Binding-site contacts:
Ligand atom C4 contacts residue VAL81 of chain 1.A at 3.7 Å (hydrophobic).
Ligand atom C3 contacts residue PHE180 of chain 1.A at 3.5 Å (hydrophobic).
Ligand atom C17 contacts residue ALA89 of chain 1.A at 3.5 Å (hydrophobic).
Ligand atom CL18 contacts residue ALA89 of chain 1.A at 3.8 Å.
Ligand atom C5 contacts residue ARG136 of chain 1.A at 3.8 Å.
Ligand atom C5 contacts residue PHE83 of chain 1.A at 3.6 Å (hydrophobic).
Ligand atom N12 contacts residue PHE88 of chain 1.A at 3.2 Å.
Ligand atom N10 contacts residue ALA89 of chain 1.A at 3.8 Å.
Ligand atom C15 contacts residue THR134 of chain 1.A at 3.6 Å.
Ligand atom S14 contacts residue TRP156 of chain 1.A at 3.5 Å.
Ligand atom S14 contacts residue TRP101 of chain 1.A at 3.6 Å.
Ligand atom C11 contacts residue CYS126 of chain 1.A at 3.7 Å (hydrophobic).
Ligand atom F7 contacts residue ARG136 of chain 1.A at 3.1 Å.
Ligand atom C13 contacts residue TRP156 of chain 1.A at 3.5 Å (hydrophobic).
Ligand atom C13 contacts residue PHE88 of chain 1.A at 3.5 Å (hydrophobic).
Ligand atom C2 contacts residue CYS126 of chain 1.A at 3.7 Å (hydrophobic).
Ligand atom C11 contacts residue ARG136 of chain 1.A at 3.6 Å.
Ligand atom N12 contacts residue ARG136 of chain 1.A at 2.9 Å (salt-bridge).
Ligand atom C5 contacts residue HIS77 of chain 1.A at 3.5 Å.
Ligand atom C5 contacts residue VAL81 of chain 1.A at 3.7 Å (hydrophobic).
Ligand atom C9 contacts residue ALA89 of chain 1.A at 3.6 Å (hydrophobic).
Ligand atom C11 contacts residue PHE88 of chain 1.A at 3.9 Å (hydrophobic).
Ligand atom F1 contacts residue CYS126 of chain 1.A at 3.5 Å.
Ligand atom F1 contacts residue CYS181 of chain 1.A at 3.3 Å.
Ligand atom C16 contacts residue TRP101 of chain 1.A at 3.3 Å (hydrophobic).
Ligand atom F7 contacts residue ALA78 of chain 1.A at 3.3 Å.
Ligand atom C9 contacts residue ARG136 of chain 1.A at 3.8 Å.
Ligand atom S14 contacts residue THR134 of chain 1.A at 3.3 Å (h-bond).
Ligand atom C16 contacts residue ALA89 of chain 1.A at 3.7 Å (hydrophobic).
Ligand atom C8 contacts residue ARG136 of chain 1.A at 3.6 Å.
Ligand atom CL18 contacts residue TYR177 of chain 1.A at 3.4 Å.
Ligand atom C4 contacts residue PHE180 of chain 1.A at 3.6 Å (hydrophobic).
Ligand atom C6 contacts residue PHE83 of chain 1.A at 3.6 Å (hydrophobic).
Ligand atom C4 contacts residue HIS77 of chain 1.A at 3.3 Å.
Ligand atom N10 contacts residue ARG136 of chain 1.A at 2.9 Å (salt-bridge).
Ligand atom F7 contacts residue ALA89 of chain 1.A at 3.4 Å.
Ligand atom C16 contacts residue THR134 of chain 1.A at 3.8 Å.
Ligand atom N10 contacts residue CYS126 of chain 1.A at 3.5 Å (h-bond).
Ligand atom C9 contacts residue CYS126 of chain 1.A at 3.8 Å (hydrophobic).
Ligand atom C6 contacts residue ARG136 of chain 1.A at 3.2 Å.

This small molecule binds to this protein.
Small molecule (SMILES): Fc1cccc(F)c1-c1nc2ncsc2cc1Cl

Sequence of chain 1.A:
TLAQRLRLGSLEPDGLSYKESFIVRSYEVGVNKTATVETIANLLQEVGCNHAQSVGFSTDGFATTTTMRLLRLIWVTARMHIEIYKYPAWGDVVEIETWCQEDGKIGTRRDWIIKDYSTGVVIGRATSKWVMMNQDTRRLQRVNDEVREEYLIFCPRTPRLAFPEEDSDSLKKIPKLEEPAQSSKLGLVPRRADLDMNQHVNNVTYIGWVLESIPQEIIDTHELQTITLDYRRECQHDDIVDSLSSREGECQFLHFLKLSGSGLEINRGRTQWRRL